Sequence of chain 1.F:
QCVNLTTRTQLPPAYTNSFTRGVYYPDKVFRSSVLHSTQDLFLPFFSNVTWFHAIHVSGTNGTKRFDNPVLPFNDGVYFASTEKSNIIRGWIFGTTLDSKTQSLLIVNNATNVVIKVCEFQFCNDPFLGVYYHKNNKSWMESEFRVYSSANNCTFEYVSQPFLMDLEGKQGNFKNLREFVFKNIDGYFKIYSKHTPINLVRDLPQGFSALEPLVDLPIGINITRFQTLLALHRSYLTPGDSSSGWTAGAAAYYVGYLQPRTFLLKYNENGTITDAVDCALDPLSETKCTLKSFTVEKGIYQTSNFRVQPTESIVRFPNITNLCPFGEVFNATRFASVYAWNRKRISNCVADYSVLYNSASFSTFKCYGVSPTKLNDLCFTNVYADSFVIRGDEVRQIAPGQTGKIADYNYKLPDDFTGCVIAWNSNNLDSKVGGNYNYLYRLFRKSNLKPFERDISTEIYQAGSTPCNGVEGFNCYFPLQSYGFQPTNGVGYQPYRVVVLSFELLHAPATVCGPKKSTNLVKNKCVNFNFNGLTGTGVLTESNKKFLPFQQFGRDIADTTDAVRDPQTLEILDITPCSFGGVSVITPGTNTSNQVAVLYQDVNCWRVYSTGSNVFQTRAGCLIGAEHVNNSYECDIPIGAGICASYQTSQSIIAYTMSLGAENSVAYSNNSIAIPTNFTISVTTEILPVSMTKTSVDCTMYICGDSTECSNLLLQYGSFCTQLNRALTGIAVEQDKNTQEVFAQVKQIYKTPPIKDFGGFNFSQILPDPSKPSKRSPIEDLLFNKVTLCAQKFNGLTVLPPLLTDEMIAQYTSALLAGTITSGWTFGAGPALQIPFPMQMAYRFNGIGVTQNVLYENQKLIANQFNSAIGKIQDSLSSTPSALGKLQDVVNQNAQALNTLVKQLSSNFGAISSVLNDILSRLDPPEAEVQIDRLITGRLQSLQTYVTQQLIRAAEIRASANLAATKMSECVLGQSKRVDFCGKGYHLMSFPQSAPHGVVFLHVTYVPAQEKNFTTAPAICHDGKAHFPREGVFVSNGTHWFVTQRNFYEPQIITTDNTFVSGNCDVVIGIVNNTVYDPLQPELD

The small molecule below binds the protein below.
Small molecule (SMILES): CC(=O)N[C@H]1[C@H](O[C@H]2[C@H](O)[C@@H](NC(C)=O)CO[C@@H]2CO)O[C@H](CO)[C@@H](O)[C@@H]1O

Sequence of chain 1.G:
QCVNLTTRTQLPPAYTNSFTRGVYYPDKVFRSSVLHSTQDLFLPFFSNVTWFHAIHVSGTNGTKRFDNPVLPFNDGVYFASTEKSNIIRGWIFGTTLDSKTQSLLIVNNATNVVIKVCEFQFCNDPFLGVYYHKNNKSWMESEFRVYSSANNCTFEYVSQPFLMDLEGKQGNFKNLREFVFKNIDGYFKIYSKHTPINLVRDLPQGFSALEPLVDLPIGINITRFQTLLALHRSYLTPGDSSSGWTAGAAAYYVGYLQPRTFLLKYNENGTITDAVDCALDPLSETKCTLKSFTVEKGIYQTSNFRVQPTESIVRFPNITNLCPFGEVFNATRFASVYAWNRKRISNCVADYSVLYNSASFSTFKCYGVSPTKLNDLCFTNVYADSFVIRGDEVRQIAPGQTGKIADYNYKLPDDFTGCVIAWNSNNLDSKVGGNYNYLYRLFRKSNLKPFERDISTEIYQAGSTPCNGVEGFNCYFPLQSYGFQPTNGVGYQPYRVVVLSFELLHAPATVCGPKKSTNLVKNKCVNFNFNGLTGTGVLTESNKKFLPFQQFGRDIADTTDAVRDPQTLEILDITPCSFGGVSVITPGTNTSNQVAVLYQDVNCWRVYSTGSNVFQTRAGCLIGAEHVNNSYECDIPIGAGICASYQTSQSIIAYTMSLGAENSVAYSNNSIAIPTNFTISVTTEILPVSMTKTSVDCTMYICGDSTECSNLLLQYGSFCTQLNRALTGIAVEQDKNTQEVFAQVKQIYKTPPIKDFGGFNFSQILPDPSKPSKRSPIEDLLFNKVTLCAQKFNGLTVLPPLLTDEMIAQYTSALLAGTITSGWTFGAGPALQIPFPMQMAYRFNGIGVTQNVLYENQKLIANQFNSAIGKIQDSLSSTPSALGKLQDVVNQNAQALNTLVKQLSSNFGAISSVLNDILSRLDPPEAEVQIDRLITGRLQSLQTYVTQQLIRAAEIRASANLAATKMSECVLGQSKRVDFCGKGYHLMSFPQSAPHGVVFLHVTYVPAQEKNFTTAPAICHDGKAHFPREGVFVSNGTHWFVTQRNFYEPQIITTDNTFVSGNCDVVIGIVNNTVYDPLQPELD

Binding-site contacts:
Ligand atom C3 contacts residue ALA693 of chain 1.G at 4.2 Å (hydrophobic).
Ligand atom C2 contacts residue ASN1061 of chain 1.G at 2.4 Å.
Ligand atom O3 contacts residue ALA693 of chain 1.G at 4.1 Å.
Ligand atom O6 contacts residue GLU1059 of chain 1.G at 4.4 Å.
Ligand atom O6 contacts residue ASN1061 of chain 1.G at 4.1 Å.
Ligand atom C5 contacts residue ASN1061 of chain 1.G at 3.6 Å.
Ligand atom N2 contacts residue ASN1061 of chain 1.G at 3.2 Å (h-bond).
Ligand atom C4 contacts residue ASN1061 of chain 1.G at 4.2 Å.
Ligand atom O7 contacts residue ASN1061 of chain 1.G at 2.8 Å (h-bond).
Ligand atom C1 contacts residue ASN1061 of chain 1.G at 1.4 Å.
Ligand atom C7 contacts residue ASN1061 of chain 1.G at 3.3 Å.
Ligand atom O5 contacts residue ASN1061 of chain 1.G at 2.4 Å (h-bond).
Ligand atom O3 contacts residue GLN882 of chain 1.F at 3.9 Å.
Ligand atom O3 contacts residue ASN1061 of chain 1.G at 3.5 Å (h-bond).
Ligand atom C3 contacts residue ASN1061 of chain 1.G at 3.7 Å.